A protein and the small-molecule ligand that binds it are described below.
Small molecule (SMILES): CC(=O)N[C@@H]1[C@@H](O)[C@H](O)[C@@H](CO)O[C@H]1O

Sequence of chain 1.A:
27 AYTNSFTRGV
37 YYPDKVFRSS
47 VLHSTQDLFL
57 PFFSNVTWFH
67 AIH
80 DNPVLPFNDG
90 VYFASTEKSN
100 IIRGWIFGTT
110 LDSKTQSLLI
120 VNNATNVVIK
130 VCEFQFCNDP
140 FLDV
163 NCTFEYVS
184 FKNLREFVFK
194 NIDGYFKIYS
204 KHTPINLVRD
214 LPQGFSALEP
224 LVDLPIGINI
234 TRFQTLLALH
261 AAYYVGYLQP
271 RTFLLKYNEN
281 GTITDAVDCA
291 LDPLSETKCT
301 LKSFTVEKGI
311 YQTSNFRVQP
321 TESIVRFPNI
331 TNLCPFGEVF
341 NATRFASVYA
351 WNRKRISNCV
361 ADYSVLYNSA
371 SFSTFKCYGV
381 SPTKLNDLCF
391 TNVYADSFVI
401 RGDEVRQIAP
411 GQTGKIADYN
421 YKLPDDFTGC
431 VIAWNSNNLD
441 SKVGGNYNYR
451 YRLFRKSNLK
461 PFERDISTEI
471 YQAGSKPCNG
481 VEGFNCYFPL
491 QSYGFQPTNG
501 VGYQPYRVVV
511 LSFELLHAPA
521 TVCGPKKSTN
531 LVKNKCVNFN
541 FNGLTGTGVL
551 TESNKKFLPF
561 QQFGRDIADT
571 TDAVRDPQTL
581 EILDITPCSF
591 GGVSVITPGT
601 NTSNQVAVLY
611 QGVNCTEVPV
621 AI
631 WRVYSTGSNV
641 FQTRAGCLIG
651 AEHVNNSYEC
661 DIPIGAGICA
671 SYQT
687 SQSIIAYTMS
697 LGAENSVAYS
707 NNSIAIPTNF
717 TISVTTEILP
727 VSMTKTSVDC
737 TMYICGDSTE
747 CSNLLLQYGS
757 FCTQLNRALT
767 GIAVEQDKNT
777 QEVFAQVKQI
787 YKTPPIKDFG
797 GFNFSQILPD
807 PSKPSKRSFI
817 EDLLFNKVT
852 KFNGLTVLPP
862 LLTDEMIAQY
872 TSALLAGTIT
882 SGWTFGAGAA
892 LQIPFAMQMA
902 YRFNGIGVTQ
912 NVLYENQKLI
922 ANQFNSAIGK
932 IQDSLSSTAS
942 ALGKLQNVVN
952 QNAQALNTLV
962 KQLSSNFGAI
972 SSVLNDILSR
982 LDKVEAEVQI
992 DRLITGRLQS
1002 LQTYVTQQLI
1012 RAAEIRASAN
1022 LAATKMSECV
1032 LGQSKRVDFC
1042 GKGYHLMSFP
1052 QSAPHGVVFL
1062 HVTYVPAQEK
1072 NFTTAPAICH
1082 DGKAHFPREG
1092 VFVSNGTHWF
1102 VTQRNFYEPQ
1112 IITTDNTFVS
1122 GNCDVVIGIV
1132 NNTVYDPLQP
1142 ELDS

Binding-site contacts:
Ligand atom C6 contacts residue TYR28 of chain 1.A at 3.8 Å (hydrophobic).
Ligand atom C2 contacts residue ASN61 of chain 1.A at 2.5 Å.
Ligand atom O5 contacts residue ASN61 of chain 1.A at 2.3 Å (h-bond).
Ligand atom C7 contacts residue ASN61 of chain 1.A at 3.4 Å.
Ligand atom O6 contacts residue TYR28 of chain 1.A at 3.5 Å.
Ligand atom N2 contacts residue ASN61 of chain 1.A at 3.1 Å (h-bond).
Ligand atom C1 contacts residue ASN61 of chain 1.A at 1.4 Å.
Ligand atom C8 contacts residue ASN61 of chain 1.A at 4.1 Å.
Ligand atom C5 contacts residue TYR28 of chain 1.A at 4.4 Å (hydrophobic).
Ligand atom O7 contacts residue ASN61 of chain 1.A at 3.2 Å (h-bond).
Ligand atom C5 contacts residue ASN61 of chain 1.A at 3.7 Å.
Ligand atom O5 contacts residue TYR28 of chain 1.A at 3.7 Å.
Ligand atom C8 contacts residue PHE59 of chain 1.A at 3.1 Å (hydrophobic).
Ligand atom C3 contacts residue ASN61 of chain 1.A at 3.8 Å.
Ligand atom C8 contacts residue ASN30 of chain 1.A at 4.0 Å.
Ligand atom C4 contacts residue ASN61 of chain 1.A at 4.2 Å.
Ligand atom C8 contacts residue SER60 of chain 1.A at 4.2 Å.
Ligand atom O7 contacts residue SER60 of chain 1.A at 4.2 Å.
Ligand atom C7 contacts residue PHE59 of chain 1.A at 4.3 Å (hydrophobic).